Binding-site contacts:
Ligand atom C4 contacts residue HIS61 of chain 1.C at 3.5 Å.
Ligand atom P contacts residue LYS91 of chain 1.C at 3.6 Å.
Ligand atom C5 contacts residue VAL38 of chain 1.C at 3.5 Å (hydrophobic).
Ligand atom O2 contacts residue ZN1 of chain 1.J at 2.2 Å.
Ligand atom N5 contacts residue PRO36 of chain 1.C at 3.5 Å (h-bond).
Ligand atom P contacts residue HIS61 of chain 1.C at 3.4 Å.
Ligand atom N3 contacts residue VAL38 of chain 1.C at 3.6 Å.
Ligand atom N5 contacts residue HIS54 of chain 1.C at 3.7 Å.
Ligand atom C5' contacts residue ASN35 of chain 1.C at 3.4 Å.
Ligand atom O4 contacts residue ALA62 of chain 1.C at 2.9 Å (h-bond).
Ligand atom O3' contacts residue PHE149 of chain 1.C at 3.7 Å.
Ligand atom O2' contacts residue ASP113 of chain 1.C at 3.1 Å (salt-bridge).
Ligand atom O2 contacts residue GLU63 of chain 1.C at 3.5 Å (salt-bridge).
Ligand atom O3P contacts residue LYS91 of chain 1.C at 2.9 Å (salt-bridge).
Ligand atom O3P contacts residue GLY90 of chain 1.C at 3.7 Å.
Ligand atom C2 contacts residue ZN1 of chain 1.J at 3.4 Å.
Ligand atom O5' contacts residue HIS88 of chain 1.C at 3.7 Å.
Ligand atom C2' contacts residue PRO36 of chain 1.C at 3.4 Å (hydrophobic).
Ligand atom C2 contacts residue GLU63 of chain 1.C at 3.4 Å.
Ligand atom O3P contacts residue HIS61 of chain 1.C at 3.6 Å (h-bond).
Ligand atom O4 contacts residue HIS61 of chain 1.C at 3.4 Å.
Ligand atom O3P contacts residue THR92 of chain 1.C at 3.0 Å (h-bond).
Ligand atom O5' contacts residue HIS61 of chain 1.C at 3.6 Å.
Ligand atom O4 contacts residue HIS54 of chain 1.C at 3.7 Å.
Ligand atom C4 contacts residue VAL38 of chain 1.C at 3.4 Å (hydrophobic).
Ligand atom O2P contacts residue HIS61 of chain 1.C at 2.9 Å (h-bond).
Ligand atom O1P contacts residue LYS91 of chain 1.C at 2.5 Å (salt-bridge).
Ligand atom C6 contacts residue HIS61 of chain 1.C at 3.6 Å.
Ligand atom O4 contacts residue VAL38 of chain 1.C at 3.2 Å.
Ligand atom O2P contacts residue LYS91 of chain 1.C at 3.5 Å.
Ligand atom C5 contacts residue HIS61 of chain 1.C at 3.6 Å.
Ligand atom O2 contacts residue CYS86 of chain 1.C at 3.4 Å (h-bond).
Ligand atom O2' contacts residue PHE149 of chain 1.C at 3.4 Å.
Ligand atom N1' contacts residue PRO36 of chain 1.C at 3.6 Å.
Ligand atom C3' contacts residue PRO36 of chain 1.C at 3.5 Å (hydrophobic).
Ligand atom N5 contacts residue HIS61 of chain 1.C at 3.7 Å.
Ligand atom O2 contacts residue HIS61 of chain 1.C at 3.0 Å (h-bond).
Ligand atom N3 contacts residue GLU63 of chain 1.C at 2.9 Å (salt-bridge).
Ligand atom O2P contacts residue ASN35 of chain 1.C at 3.1 Å (h-bond).
Ligand atom N3 contacts residue HIS61 of chain 1.C at 3.7 Å.

The small molecule below binds the protein below.
Small molecule (SMILES): Nc1c(N[C@@H]2O[C@H](COP(=O)(O)O)[C@@H](O)[C@H]2O)[nH]c(=O)[nH]c1=O

Sequence of chain 1.C:
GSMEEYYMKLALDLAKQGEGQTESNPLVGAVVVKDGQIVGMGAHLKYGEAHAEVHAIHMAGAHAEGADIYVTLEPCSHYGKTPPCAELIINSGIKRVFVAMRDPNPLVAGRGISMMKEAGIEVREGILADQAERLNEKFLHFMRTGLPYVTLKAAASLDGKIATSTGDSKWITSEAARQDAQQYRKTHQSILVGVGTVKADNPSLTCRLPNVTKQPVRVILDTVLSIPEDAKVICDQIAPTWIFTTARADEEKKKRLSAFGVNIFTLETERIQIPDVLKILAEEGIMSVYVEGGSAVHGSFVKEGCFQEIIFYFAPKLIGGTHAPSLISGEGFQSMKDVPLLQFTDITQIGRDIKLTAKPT